The protein below binds the small molecule below.
Small molecule (SMILES): Cc1ncc(COP(=O)(O)O)c(CNC2(C(=O)O)CC2)c1O

Binding-site contacts:
Ligand atom C4 contacts residue ASN53 of chain 1.H at 3.4 Å.
Ligand atom O1P contacts residue LYS54 of chain 1.H at 3.4 Å (salt-bridge).
Ligand atom P contacts residue SER191 of chain 1.H at 3.5 Å.
Ligand atom C4 contacts residue TYR282 of chain 1.H at 3.5 Å (hydrophobic).
Ligand atom C5 contacts residue ASN53 of chain 1.H at 3.3 Å.
Ligand atom C5A contacts residue ASN53 of chain 1.H at 3.3 Å.
Ligand atom N1 contacts residue TYR282 of chain 1.H at 3.1 Å.
Ligand atom C3 contacts residue ASN53 of chain 1.H at 3.5 Å.
Ligand atom C4A contacts residue TYR282 of chain 1.H at 3.4 Å (hydrophobic).
Ligand atom N contacts residue LYS54 of chain 1.H at 3.4 Å.
Ligand atom O3P contacts residue SER191 of chain 1.H at 3.2 Å (h-bond).
Ligand atom O1P contacts residue GLY192 of chain 1.H at 3.1 Å (h-bond).
Ligand atom O8 contacts residue TYR282 of chain 1.H at 2.7 Å (h-bond).
Ligand atom O7 contacts residue HIS83 of chain 1.H at 2.6 Å (h-bond).
Ligand atom C7 contacts residue TYR282 of chain 1.H at 3.0 Å (hydrophobic).
Ligand atom C9 contacts residue LYS54 of chain 1.H at 3.2 Å.
Ligand atom O1P contacts residue GLY190 of chain 1.H at 3.5 Å.
Ligand atom O7 contacts residue SER81 of chain 1.H at 2.8 Å (h-bond).
Ligand atom C2 contacts residue TYR282 of chain 1.H at 3.2 Å (hydrophobic).
Ligand atom C9 contacts residue HIS83 of chain 1.H at 3.4 Å.
Ligand atom P contacts residue LYS54 of chain 1.H at 3.5 Å.
Ligand atom O4P contacts residue LYS54 of chain 1.H at 3.1 Å (salt-bridge).
Ligand atom O1P contacts residue SER191 of chain 1.H at 2.4 Å (h-bond).
Ligand atom C7 contacts residue SER81 of chain 1.H at 3.0 Å.
Ligand atom O7 contacts residue ASN82 of chain 1.H at 2.6 Å (h-bond).
Ligand atom N contacts residue TYR282 of chain 1.H at 3.5 Å.
Ligand atom O3P contacts residue ALA189 of chain 1.H at 3.5 Å.
Ligand atom O3 contacts residue ASN82 of chain 1.H at 2.9 Å (h-bond).
Ligand atom O2P contacts residue LYS54 of chain 1.H at 3.4 Å (salt-bridge).
Ligand atom O2P contacts residue THR194 of chain 1.H at 2.8 Å (h-bond).
Ligand atom C2 contacts residue ASN53 of chain 1.H at 3.5 Å.
Ligand atom C2A contacts residue ASN82 of chain 1.H at 3.4 Å.
Ligand atom O4P contacts residue ASN53 of chain 1.H at 3.5 Å (h-bond).
Ligand atom N1 contacts residue THR308 of chain 1.H at 3.1 Å (h-bond).
Ligand atom C3 contacts residue TYR282 of chain 1.H at 3.4 Å (hydrophobic).
Ligand atom O3P contacts residue GLY192 of chain 1.H at 3.5 Å (h-bond).
Ligand atom C8 contacts residue TYR282 of chain 1.H at 3.4 Å (hydrophobic).
Ligand atom C9 contacts residue GLY157 of chain 1.H at 3.1 Å.
Ligand atom O3P contacts residue GLY190 of chain 1.H at 2.4 Å (h-bond).
Ligand atom O8 contacts residue SER81 of chain 1.H at 2.8 Å (h-bond).

Sequence of chain 1.H:
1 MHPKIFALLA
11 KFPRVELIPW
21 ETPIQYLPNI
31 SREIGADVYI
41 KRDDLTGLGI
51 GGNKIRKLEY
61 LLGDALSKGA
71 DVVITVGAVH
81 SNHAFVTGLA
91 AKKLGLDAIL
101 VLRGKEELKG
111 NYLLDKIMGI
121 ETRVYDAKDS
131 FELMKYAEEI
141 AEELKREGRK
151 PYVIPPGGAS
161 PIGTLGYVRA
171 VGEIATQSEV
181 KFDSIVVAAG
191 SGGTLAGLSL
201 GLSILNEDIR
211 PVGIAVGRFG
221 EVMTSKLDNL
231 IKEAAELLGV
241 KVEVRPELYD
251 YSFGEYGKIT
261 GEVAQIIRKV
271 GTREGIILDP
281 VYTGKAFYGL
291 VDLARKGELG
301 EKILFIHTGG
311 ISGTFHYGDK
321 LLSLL